Binding-site contacts:
Ligand atom O2' contacts residue GLN776 of chain 1.B at 3.7 Å.
Ligand atom C4' contacts residue MG1 of chain 1.CA at 3.4 Å.
Ligand atom C5' contacts residue HIS1097 of chain 1.B at 3.6 Å.
Ligand atom O5' contacts residue ASP74 of chain 1.M at 3.4 Å (salt-bridge).
Ligand atom C2' contacts residue MG1 of chain 1.CA at 3.7 Å.
Ligand atom O3' contacts residue ASP485 of chain 1.A at 4.1 Å.
Ligand atom C5' contacts residue LYS987 of chain 1.B at 3.2 Å.
Ligand atom C3' contacts residue MG1 of chain 1.CA at 3.3 Å.
Ligand atom O2' contacts residue HIS1097 of chain 1.B at 4.1 Å.
Ligand atom C5' contacts residue ASP483 of chain 1.A at 3.3 Å.
Ligand atom O3' contacts residue GLN776 of chain 1.B at 3.3 Å (h-bond).
Ligand atom O3' contacts residue LYS987 of chain 1.B at 4.0 Å.
Ligand atom O2' contacts residue GLN481 of chain 1.B at 3.2 Å (h-bond).
Ligand atom OP1 contacts residue GLN776 of chain 1.B at 3.3 Å (h-bond).
Ligand atom O5' contacts residue ASP70 of chain 1.M at 3.4 Å (salt-bridge).
Ligand atom O5' contacts residue ASN72 of chain 1.M at 3.7 Å.
Ligand atom OP1 contacts residue LYS987 of chain 1.B at 2.9 Å (salt-bridge).
Ligand atom OP2 contacts residue LYS987 of chain 1.B at 4.0 Å.
Ligand atom C5' contacts residue ASN72 of chain 1.M at 3.9 Å.
Ligand atom O2' contacts residue LYS1102 of chain 1.B at 3.9 Å.
Ligand atom C5' contacts residue ASP74 of chain 1.M at 3.4 Å.
Ligand atom C4' contacts residue ASP483 of chain 1.A at 3.1 Å.
Ligand atom OP1 contacts residue LYS979 of chain 1.B at 2.7 Å (salt-bridge).
Ligand atom C4' contacts residue ASP485 of chain 1.A at 3.6 Å.
Ligand atom O4' contacts residue ASP485 of chain 1.A at 4.0 Å.
Ligand atom O4' contacts residue HIS1097 of chain 1.B at 4.0 Å.
Ligand atom C2' contacts residue ASP485 of chain 1.A at 4.0 Å.
Ligand atom O2' contacts residue ALA477 of chain 1.B at 3.9 Å.
Ligand atom O2' contacts residue ASP485 of chain 1.A at 3.0 Å (salt-bridge).
Ligand atom O5' contacts residue LYS987 of chain 1.B at 3.1 Å (salt-bridge).
Ligand atom O3' contacts residue MG1 of chain 1.CA at 2.5 Å.
Ligand atom O2' contacts residue MG1 of chain 1.CA at 2.9 Å.
Ligand atom O2' contacts residue ARG446 of chain 1.A at 3.4 Å (salt-bridge).
Ligand atom P contacts residue LYS987 of chain 1.B at 3.4 Å.
Ligand atom P contacts residue LYS979 of chain 1.B at 3.6 Å.
Ligand atom O3' contacts residue LYS979 of chain 1.B at 3.2 Å (salt-bridge).
Ligand atom O3' contacts residue ASP483 of chain 1.A at 2.9 Å (salt-bridge).
Ligand atom C5' contacts residue GLN776 of chain 1.B at 3.5 Å.
Ligand atom C3' contacts residue ASP483 of chain 1.A at 3.9 Å.
Ligand atom C4' contacts residue HIS1097 of chain 1.B at 3.7 Å.

Sequence of chain 1.M:
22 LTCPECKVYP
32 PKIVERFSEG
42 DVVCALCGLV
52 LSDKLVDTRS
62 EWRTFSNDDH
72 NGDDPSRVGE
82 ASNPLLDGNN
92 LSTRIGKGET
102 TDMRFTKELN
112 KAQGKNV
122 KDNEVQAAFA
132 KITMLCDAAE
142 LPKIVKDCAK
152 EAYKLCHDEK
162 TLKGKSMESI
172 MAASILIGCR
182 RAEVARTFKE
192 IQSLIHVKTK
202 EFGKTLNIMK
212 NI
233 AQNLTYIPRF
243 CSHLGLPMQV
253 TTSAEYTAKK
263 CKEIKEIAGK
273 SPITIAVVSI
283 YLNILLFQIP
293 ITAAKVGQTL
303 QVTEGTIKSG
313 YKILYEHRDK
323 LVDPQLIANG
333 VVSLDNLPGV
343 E

Sequence of chain 1.A:
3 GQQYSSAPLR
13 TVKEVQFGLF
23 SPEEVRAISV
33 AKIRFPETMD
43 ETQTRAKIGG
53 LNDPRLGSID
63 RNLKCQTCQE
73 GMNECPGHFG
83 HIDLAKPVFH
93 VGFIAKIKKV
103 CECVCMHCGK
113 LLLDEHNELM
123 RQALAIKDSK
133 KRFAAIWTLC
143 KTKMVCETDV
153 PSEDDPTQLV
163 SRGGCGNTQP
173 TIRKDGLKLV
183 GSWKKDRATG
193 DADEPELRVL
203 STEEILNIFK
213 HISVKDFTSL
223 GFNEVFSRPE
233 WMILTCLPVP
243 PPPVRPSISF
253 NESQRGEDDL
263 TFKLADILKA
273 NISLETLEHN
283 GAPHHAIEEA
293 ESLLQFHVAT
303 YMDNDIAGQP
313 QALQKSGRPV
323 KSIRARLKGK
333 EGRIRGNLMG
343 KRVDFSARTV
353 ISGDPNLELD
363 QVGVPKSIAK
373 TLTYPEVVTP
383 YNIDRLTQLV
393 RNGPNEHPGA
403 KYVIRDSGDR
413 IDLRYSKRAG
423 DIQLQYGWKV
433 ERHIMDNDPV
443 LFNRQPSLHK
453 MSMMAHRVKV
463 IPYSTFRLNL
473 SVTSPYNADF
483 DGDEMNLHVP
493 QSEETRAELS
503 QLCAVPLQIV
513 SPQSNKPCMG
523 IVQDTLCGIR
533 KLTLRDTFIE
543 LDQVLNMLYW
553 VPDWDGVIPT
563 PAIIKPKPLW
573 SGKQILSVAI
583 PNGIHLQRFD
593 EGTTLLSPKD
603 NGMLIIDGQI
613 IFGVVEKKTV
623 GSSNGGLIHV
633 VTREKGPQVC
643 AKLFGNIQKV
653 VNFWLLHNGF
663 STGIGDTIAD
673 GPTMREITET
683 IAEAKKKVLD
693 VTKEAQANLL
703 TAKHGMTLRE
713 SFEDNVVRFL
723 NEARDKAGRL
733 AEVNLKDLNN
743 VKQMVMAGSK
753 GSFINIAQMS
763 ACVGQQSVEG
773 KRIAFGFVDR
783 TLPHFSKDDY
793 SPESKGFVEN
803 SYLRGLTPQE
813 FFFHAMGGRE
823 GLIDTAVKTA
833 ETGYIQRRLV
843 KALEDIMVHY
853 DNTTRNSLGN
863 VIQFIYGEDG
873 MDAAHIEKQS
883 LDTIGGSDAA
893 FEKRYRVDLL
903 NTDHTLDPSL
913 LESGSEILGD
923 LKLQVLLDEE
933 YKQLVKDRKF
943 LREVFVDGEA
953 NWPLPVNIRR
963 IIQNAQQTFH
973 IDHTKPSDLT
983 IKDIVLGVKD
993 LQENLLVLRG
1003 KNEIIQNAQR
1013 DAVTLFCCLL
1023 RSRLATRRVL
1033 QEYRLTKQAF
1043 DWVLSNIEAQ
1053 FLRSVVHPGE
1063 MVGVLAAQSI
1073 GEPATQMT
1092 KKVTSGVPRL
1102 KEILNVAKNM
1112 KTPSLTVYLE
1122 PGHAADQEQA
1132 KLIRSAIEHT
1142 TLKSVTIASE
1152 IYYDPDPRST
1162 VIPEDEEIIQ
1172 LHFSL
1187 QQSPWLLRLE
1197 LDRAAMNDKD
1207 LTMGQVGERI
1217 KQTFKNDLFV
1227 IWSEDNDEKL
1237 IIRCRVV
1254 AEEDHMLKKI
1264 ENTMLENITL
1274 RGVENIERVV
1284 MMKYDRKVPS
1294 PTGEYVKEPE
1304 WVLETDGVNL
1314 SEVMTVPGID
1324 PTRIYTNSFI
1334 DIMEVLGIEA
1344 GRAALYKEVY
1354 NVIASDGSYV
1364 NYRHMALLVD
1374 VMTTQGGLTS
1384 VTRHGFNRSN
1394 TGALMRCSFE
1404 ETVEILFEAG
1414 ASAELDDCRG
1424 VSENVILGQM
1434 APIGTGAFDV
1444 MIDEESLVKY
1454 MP

This small molecule binds to this protein.
Small molecule (SMILES): Nc1ccn([C@@H]2O[C@H](CO[P](=O)(O)O[C@H]3[C@@H](O)[C@H](n4ccc(=O)[nH]c4=O)O[C@@H]3CO[P](=O)(O)O[C@H]3[C@@H](O)[C@H](n4cnc5c(N)ncnc54)O[C@@H]3CO[P](=O)(O)O[C@H]3[C@@H](O)[C@H](n4ccc(=O)[nH]c4=O)O[C@@H]3CO[P](=O)(O)O[C@H]3[C@@H](O)[C@H](n4cnc5c(N)ncnc54)O[C@@H]3CO)[C@@H](O[P](=O)(O)OC[C@H]3O[C@@H](n4cnc5c(N)ncnc54)[C@H](O)[C@@H]3O)[C@H]2O)c(=O)n1

Sequence of chain 1.B:
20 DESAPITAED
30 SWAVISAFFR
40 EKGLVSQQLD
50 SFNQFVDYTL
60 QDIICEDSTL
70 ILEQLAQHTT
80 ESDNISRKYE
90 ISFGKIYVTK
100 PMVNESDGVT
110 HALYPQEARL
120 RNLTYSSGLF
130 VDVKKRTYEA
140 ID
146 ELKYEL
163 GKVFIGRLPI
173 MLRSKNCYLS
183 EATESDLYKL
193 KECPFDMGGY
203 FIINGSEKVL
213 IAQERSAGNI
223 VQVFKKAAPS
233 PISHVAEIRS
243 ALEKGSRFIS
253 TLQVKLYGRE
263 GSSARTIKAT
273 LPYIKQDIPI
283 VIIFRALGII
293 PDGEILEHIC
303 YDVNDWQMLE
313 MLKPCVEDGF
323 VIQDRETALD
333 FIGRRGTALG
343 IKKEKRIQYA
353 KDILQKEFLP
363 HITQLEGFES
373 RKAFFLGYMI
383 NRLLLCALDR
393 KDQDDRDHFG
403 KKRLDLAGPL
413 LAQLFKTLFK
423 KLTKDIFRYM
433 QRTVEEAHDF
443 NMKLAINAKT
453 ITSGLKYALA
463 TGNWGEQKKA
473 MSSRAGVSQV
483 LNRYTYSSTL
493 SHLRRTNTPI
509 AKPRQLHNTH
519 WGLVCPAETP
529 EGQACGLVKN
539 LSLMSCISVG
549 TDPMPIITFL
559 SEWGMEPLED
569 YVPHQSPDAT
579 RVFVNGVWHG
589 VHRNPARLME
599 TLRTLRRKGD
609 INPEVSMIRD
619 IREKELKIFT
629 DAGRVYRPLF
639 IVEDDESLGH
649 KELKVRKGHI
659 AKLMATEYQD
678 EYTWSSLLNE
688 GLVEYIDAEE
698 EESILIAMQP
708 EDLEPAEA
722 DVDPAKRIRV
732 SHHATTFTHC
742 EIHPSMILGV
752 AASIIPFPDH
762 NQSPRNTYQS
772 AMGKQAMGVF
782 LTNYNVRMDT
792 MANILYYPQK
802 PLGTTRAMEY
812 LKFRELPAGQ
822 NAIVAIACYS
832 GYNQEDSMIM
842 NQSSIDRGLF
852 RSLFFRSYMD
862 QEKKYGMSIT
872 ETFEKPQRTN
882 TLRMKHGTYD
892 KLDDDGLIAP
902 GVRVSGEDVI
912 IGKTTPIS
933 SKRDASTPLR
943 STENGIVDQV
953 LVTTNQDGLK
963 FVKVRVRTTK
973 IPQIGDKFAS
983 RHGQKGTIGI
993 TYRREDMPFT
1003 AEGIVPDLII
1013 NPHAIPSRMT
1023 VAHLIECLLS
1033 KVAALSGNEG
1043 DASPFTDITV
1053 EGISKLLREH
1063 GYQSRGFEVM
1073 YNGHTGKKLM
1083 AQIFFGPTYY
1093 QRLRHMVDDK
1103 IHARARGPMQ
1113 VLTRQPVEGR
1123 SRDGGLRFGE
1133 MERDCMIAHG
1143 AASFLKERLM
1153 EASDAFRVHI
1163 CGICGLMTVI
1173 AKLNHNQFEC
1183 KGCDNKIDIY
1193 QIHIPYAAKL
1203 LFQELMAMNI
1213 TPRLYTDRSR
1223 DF